Sequence of chain 1.Q:
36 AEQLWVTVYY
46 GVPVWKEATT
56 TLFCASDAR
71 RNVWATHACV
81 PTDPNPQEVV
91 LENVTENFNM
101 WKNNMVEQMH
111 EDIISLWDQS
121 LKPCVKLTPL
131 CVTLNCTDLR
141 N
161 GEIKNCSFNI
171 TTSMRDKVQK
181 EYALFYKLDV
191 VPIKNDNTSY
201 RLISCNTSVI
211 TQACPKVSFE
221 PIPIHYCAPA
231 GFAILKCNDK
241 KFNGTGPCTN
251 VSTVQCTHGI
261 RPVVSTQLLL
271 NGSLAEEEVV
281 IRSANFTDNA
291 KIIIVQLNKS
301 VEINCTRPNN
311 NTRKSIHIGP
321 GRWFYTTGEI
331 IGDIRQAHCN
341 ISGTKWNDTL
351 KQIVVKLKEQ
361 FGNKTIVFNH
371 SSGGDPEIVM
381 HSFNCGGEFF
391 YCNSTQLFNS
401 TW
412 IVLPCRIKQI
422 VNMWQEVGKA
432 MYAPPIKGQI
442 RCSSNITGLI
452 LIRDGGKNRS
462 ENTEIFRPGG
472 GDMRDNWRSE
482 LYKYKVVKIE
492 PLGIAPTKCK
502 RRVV

The small molecule below binds the protein below.
Small molecule (SMILES): CC(=O)N[C@@H]1[C@@H](O)[C@H](O)[C@@H](CO)O[C@H]1O

Binding-site contacts:
Ligand atom C7 contacts residue ASN197 of chain 1.Q at 4.0 Å.
Ligand atom C4 contacts residue ASN135 of chain 1.Q at 4.2 Å.
Ligand atom C8 contacts residue ASP196 of chain 1.Q at 3.5 Å.
Ligand atom N2 contacts residue ASN197 of chain 1.Q at 3.4 Å (h-bond).
Ligand atom C7 contacts residue ASN135 of chain 1.Q at 3.3 Å.
Ligand atom C2 contacts residue ASN135 of chain 1.Q at 2.4 Å.
Ligand atom O5 contacts residue ASN135 of chain 1.Q at 2.4 Å (h-bond).
Ligand atom C8 contacts residue ASN197 of chain 1.Q at 3.5 Å.
Ligand atom N2 contacts residue ASN135 of chain 1.Q at 2.8 Å (h-bond).
Ligand atom C8 contacts residue ASN135 of chain 1.Q at 3.7 Å.
Ligand atom C5 contacts residue ASN135 of chain 1.Q at 3.7 Å.
Ligand atom C1 contacts residue ASN135 of chain 1.Q at 1.4 Å.
Ligand atom C3 contacts residue ASN135 of chain 1.Q at 3.7 Å.
Ligand atom O7 contacts residue ASN135 of chain 1.Q at 3.8 Å.